Binding-site contacts:
Ligand atom C7 contacts residue PRO305 of chain 12.E at 4.3 Å (hydrophobic).
Ligand atom C8 contacts residue ILE306 of chain 12.E at 3.7 Å (hydrophobic).
Ligand atom O6 contacts residue GLN328 of chain 12.E at 4.3 Å.
Ligand atom C5 contacts residue ASN307 of chain 12.E at 3.6 Å.
Ligand atom C1 contacts residue ASN307 of chain 12.E at 1.4 Å.
Ligand atom C4 contacts residue ASN307 of chain 12.E at 4.2 Å.
Ligand atom N2 contacts residue ASN307 of chain 12.E at 3.0 Å (h-bond).
Ligand atom C2 contacts residue ASN307 of chain 12.E at 2.5 Å.
Ligand atom O5 contacts residue ASN307 of chain 12.E at 2.3 Å (h-bond).
Ligand atom C3 contacts residue ASN307 of chain 12.E at 3.8 Å.
Ligand atom C7 contacts residue ASN307 of chain 12.E at 4.1 Å.
Ligand atom C8 contacts residue PRO305 of chain 12.E at 2.9 Å (hydrophobic).
Ligand atom C8 contacts residue ASN307 of chain 12.E at 4.5 Å.

A small-molecule ligand and the protein it binds are described below.
Small molecule (SMILES): CC(=O)N[C@H]1[C@H](O[C@H]2[C@H](O)[C@@H](NC(C)=O)CO[C@@H]2CO[C@@H]2O[C@@H](C)[C@@H](O)[C@@H](O)[C@@H]2O)O[C@H](CO)[C@@H](O[C@@H]2O[C@H](CO)[C@@H](O)[C@H](O)[C@@H]2O)[C@@H]1O

Sequence of chain 12.E:
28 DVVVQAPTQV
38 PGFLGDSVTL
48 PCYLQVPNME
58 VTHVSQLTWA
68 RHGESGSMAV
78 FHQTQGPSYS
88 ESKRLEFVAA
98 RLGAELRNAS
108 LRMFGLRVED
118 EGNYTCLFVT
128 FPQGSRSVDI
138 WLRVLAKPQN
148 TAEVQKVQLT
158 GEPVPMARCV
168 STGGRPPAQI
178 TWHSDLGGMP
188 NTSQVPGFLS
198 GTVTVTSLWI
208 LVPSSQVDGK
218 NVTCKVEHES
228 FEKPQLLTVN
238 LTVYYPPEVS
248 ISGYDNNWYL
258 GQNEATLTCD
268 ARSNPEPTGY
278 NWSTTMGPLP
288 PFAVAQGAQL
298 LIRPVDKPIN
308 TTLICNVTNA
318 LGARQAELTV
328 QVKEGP